Sequence of chain 6.A:
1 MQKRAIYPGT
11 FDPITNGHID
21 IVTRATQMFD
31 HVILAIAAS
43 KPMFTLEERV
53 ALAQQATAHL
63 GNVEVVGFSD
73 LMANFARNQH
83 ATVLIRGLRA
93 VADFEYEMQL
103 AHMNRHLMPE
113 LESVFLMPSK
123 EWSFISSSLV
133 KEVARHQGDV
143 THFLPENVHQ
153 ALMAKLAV

Binding-site contacts:
Ligand atom C5 contacts residue MET74 of chain 6.A at 4.2 Å (hydrophobic).
Ligand atom C10 contacts residue ALA37 of chain 6.A at 3.4 Å (hydrophobic).
Ligand atom C4 contacts residue DMS1 of chain 6.F at 3.0 Å.
Ligand atom C1 contacts residue DMS1 of chain 6.F at 4.3 Å.
Ligand atom C10 contacts residue THR10 of chain 6.A at 3.8 Å.
Ligand atom C2 contacts residue ARG88 of chain 6.A at 3.6 Å.
Ligand atom O11 contacts residue LEU102 of chain 6.A at 4.3 Å.
Ligand atom C7 contacts residue GLY9 of chain 6.A at 4.0 Å.
Ligand atom C10 contacts residue GLY9 of chain 6.A at 3.4 Å.
Ligand atom N3 contacts residue MET74 of chain 6.A at 4.4 Å.
Ligand atom C2 contacts residue MET74 of chain 6.A at 4.2 Å (hydrophobic).
Ligand atom C8 contacts residue DMS1 of chain 6.F at 3.2 Å.
Ligand atom O11 contacts residue MET74 of chain 6.A at 3.5 Å.
Ligand atom C8 contacts residue ASN106 of chain 6.A at 4.1 Å.
Ligand atom C1 contacts residue MET74 of chain 6.A at 3.9 Å (hydrophobic).
Ligand atom C9 contacts residue ARG88 of chain 6.A at 4.4 Å.
Ligand atom O11 contacts residue ARG88 of chain 6.A at 4.3 Å.
Ligand atom C12 contacts residue LEU102 of chain 6.A at 3.6 Å (hydrophobic).
Ligand atom C12 contacts residue ASN106 of chain 6.A at 3.5 Å.
Ligand atom C6 contacts residue GLY9 of chain 6.A at 3.7 Å.
Ligand atom C4 contacts residue MET74 of chain 6.A at 3.6 Å (hydrophobic).
Ligand atom C2 contacts residue PRO8 of chain 6.A at 4.1 Å (hydrophobic).
Ligand atom C12 contacts residue GLU99 of chain 6.A at 3.6 Å.
Ligand atom C5 contacts residue ARG88 of chain 6.A at 3.2 Å.
Ligand atom O11 contacts residue LEU86 of chain 6.A at 4.2 Å.
Ligand atom C9 contacts residue ASN106 of chain 6.A at 3.8 Å.
Ligand atom C10 contacts residue PHE70 of chain 6.A at 4.5 Å (hydrophobic).
Ligand atom O11 contacts residue ASN106 of chain 6.A at 2.8 Å (h-bond).
Ligand atom C8 contacts residue MET74 of chain 6.A at 3.7 Å (hydrophobic).
Ligand atom C6 contacts residue PRO8 of chain 6.A at 3.7 Å (hydrophobic).
Ligand atom C9 contacts residue MET74 of chain 6.A at 3.5 Å (hydrophobic).
Ligand atom C12 contacts residue ARG88 of chain 6.A at 3.4 Å.
Ligand atom C5 contacts residue PRO8 of chain 6.A at 3.9 Å (hydrophobic).
Ligand atom C7 contacts residue PRO8 of chain 6.A at 4.5 Å (hydrophobic).
Ligand atom C6 contacts residue ARG88 of chain 6.A at 3.6 Å.
Ligand atom C9 contacts residue LEU102 of chain 6.A at 4.5 Å (hydrophobic).

A protein and the small-molecule ligand that binds it are described below.
Small molecule (SMILES): COc1ccc2[nH]c(C)cc2c1